The small molecule below binds the protein below.
Small molecule (SMILES): CC(=O)N[C@H]1[C@H](O[C@H]2[C@H](O)[C@@H](NC(C)=O)CO[C@@H]2CO)O[C@H](CO)[C@@H](O[C@@H]2O[C@H](CO)[C@@H](O)[C@H](O)[C@@H]2O)[C@@H]1O

Sequence of chain 1.B:
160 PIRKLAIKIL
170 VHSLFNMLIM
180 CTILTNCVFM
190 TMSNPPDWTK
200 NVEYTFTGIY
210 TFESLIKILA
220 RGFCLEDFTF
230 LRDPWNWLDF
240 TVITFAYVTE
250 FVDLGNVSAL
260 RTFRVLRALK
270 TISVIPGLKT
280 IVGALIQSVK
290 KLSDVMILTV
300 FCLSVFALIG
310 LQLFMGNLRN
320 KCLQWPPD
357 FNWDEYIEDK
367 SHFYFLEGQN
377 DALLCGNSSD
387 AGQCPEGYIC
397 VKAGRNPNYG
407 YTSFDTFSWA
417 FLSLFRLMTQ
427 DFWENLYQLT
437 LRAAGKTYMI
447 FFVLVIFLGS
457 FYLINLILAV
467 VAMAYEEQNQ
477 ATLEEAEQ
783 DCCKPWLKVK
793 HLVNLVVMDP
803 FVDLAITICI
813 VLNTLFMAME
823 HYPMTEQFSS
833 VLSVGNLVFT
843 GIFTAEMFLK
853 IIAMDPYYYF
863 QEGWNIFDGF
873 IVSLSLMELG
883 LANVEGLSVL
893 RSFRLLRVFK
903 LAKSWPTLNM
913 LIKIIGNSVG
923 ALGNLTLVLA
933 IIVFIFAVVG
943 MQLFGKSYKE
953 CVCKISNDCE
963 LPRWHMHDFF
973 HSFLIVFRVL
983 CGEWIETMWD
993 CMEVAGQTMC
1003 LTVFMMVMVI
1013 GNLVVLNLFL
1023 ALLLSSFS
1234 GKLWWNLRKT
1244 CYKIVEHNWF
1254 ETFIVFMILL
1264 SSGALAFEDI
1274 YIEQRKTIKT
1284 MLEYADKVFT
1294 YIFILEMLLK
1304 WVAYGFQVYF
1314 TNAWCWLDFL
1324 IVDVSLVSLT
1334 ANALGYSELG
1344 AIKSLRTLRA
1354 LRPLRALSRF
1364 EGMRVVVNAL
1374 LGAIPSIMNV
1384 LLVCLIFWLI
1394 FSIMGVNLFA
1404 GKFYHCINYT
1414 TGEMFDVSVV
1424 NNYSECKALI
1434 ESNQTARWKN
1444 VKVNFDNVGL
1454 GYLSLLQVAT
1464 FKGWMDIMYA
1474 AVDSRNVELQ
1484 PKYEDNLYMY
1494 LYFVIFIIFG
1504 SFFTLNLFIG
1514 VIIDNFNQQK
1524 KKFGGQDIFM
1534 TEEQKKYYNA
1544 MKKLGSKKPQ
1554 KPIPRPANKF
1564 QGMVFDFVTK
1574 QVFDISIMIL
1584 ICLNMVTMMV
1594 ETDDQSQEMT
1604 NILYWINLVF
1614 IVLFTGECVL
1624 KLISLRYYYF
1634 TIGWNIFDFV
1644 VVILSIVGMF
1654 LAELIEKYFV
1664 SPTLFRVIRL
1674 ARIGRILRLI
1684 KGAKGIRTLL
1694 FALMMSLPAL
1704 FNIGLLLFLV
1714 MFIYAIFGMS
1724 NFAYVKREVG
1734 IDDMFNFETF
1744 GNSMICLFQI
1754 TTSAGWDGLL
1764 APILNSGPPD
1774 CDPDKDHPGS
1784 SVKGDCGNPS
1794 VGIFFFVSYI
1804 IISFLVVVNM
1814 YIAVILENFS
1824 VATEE

Binding-site contacts:
Ligand atom C4 contacts residue ASN383 of chain 1.B at 4.2 Å.
Ligand atom C6 contacts residue TRP359 of chain 1.B at 4.2 Å (hydrophobic).
Ligand atom C4 contacts residue TRP359 of chain 1.B at 4.0 Å (hydrophobic).
Ligand atom N2 contacts residue CYS396 of chain 1.B at 3.2 Å (h-bond).
Ligand atom N2 contacts residue ASN383 of chain 1.B at 2.9 Å (h-bond).
Ligand atom O7 contacts residue ILE395 of chain 1.B at 3.7 Å.
Ligand atom C5 contacts residue ASN383 of chain 1.B at 3.6 Å.
Ligand atom O5 contacts residue ASN383 of chain 1.B at 2.3 Å (h-bond).
Ligand atom C6 contacts residue TRP359 of chain 1.B at 3.9 Å (hydrophobic).
Ligand atom C8 contacts residue LYS398 of chain 1.B at 4.3 Å.
Ligand atom C1 contacts residue ASN383 of chain 1.B at 1.4 Å.
Ligand atom C4 contacts residue TRP359 of chain 1.B at 3.6 Å (hydrophobic).
Ligand atom C2 contacts residue ASN383 of chain 1.B at 2.4 Å.
Ligand atom O3 contacts residue TRP359 of chain 1.B at 3.3 Å.
Ligand atom C3 contacts residue TRP359 of chain 1.B at 4.3 Å (hydrophobic).
Ligand atom C8 contacts residue ASN383 of chain 1.B at 4.4 Å.
Ligand atom C8 contacts residue ASN319 of chain 1.B at 3.3 Å.
Ligand atom O6 contacts residue VAL397 of chain 1.B at 4.0 Å.
Ligand atom N2 contacts residue VAL397 of chain 1.B at 4.5 Å.
Ligand atom O7 contacts residue ASN383 of chain 1.B at 3.0 Å (h-bond).
Ligand atom C7 contacts residue CYS396 of chain 1.B at 4.3 Å (hydrophobic).
Ligand atom O2 contacts residue TRP324 of chain 1.B at 4.4 Å.
Ligand atom O4 contacts residue TRP359 of chain 1.B at 3.7 Å.
Ligand atom C3 contacts residue CYS396 of chain 1.B at 3.5 Å (hydrophobic).
Ligand atom C7 contacts residue ASN383 of chain 1.B at 3.2 Å.
Ligand atom O3 contacts residue TRP324 of chain 1.B at 4.5 Å.
Ligand atom O3 contacts residue CYS396 of chain 1.B at 4.3 Å.
Ligand atom C5 contacts residue TRP359 of chain 1.B at 4.5 Å (hydrophobic).
Ligand atom C1 contacts residue CYS396 of chain 1.B at 3.6 Å (hydrophobic).
Ligand atom O4 contacts residue TRP359 of chain 1.B at 3.5 Å.
Ligand atom C2 contacts residue CYS396 of chain 1.B at 3.6 Å (hydrophobic).
Ligand atom C3 contacts residue ASN383 of chain 1.B at 3.8 Å.